Sequence of chain 1.E:
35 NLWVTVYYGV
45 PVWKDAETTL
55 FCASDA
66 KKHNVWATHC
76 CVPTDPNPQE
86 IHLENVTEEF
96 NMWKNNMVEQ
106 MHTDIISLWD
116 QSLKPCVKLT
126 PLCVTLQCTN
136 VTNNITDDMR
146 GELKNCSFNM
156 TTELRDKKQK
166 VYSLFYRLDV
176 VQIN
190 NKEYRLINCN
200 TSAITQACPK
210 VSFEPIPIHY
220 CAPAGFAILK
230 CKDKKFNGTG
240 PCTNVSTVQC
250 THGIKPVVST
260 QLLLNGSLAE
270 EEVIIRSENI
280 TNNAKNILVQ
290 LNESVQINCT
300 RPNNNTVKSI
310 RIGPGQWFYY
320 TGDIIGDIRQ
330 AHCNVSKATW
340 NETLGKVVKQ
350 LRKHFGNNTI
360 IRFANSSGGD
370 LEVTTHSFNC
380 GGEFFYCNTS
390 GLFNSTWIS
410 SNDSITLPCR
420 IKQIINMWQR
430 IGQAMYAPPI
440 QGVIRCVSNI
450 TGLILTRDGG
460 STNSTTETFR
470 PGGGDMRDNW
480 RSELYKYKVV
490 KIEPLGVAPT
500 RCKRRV

The small molecule below binds the protein below.
Small molecule (SMILES): CC(=O)N[C@@H]1[C@@H](O)[C@H](O)[C@@H](CO)O[C@H]1O

Binding-site contacts:
Ligand atom C5 contacts residue ASN278 of chain 1.E at 3.8 Å.
Ligand atom C3 contacts residue ASN278 of chain 1.E at 3.9 Å.
Ligand atom N2 contacts residue ASN278 of chain 1.E at 2.9 Å (h-bond).
Ligand atom C8 contacts residue ASN278 of chain 1.E at 4.4 Å.
Ligand atom C1 contacts residue ASN281 of chain 1.E at 4.5 Å.
Ligand atom O7 contacts residue ASN278 of chain 1.E at 3.3 Å (h-bond).
Ligand atom C2 contacts residue ASN278 of chain 1.E at 2.5 Å.
Ligand atom O5 contacts residue ASN281 of chain 1.E at 4.1 Å.
Ligand atom C7 contacts residue ASN278 of chain 1.E at 3.3 Å.
Ligand atom O5 contacts residue ASN278 of chain 1.E at 2.5 Å (h-bond).
Ligand atom C4 contacts residue ASN278 of chain 1.E at 4.4 Å.
Ligand atom C1 contacts residue ASN278 of chain 1.E at 1.5 Å.
Ligand atom C1 contacts residue THR280 of chain 1.E at 3.6 Å.
Ligand atom O5 contacts residue THR280 of chain 1.E at 3.9 Å.
Ligand atom C5 contacts residue THR280 of chain 1.E at 4.1 Å.